Binding-site contacts:
Ligand atom C3 contacts residue ASN1134 of chain 1.B at 3.8 Å.
Ligand atom C7 contacts residue ASN1134 of chain 1.B at 3.2 Å.
Ligand atom C8 contacts residue ILE1132 of chain 1.B at 4.2 Å (hydrophobic).
Ligand atom C5 contacts residue ASN1134 of chain 1.B at 3.7 Å.
Ligand atom O7 contacts residue ASN1134 of chain 1.B at 3.3 Å (h-bond).
Ligand atom C8 contacts residue ASN1134 of chain 1.B at 3.7 Å.
Ligand atom C2 contacts residue ASN1134 of chain 1.B at 2.5 Å.
Ligand atom O5 contacts residue ASN1134 of chain 1.B at 2.3 Å (h-bond).
Ligand atom C4 contacts residue ASN1134 of chain 1.B at 4.2 Å.
Ligand atom N2 contacts residue ASN1134 of chain 1.B at 3.0 Å (h-bond).
Ligand atom C1 contacts residue ASN1134 of chain 1.B at 1.4 Å.

Sequence of chain 1.B:
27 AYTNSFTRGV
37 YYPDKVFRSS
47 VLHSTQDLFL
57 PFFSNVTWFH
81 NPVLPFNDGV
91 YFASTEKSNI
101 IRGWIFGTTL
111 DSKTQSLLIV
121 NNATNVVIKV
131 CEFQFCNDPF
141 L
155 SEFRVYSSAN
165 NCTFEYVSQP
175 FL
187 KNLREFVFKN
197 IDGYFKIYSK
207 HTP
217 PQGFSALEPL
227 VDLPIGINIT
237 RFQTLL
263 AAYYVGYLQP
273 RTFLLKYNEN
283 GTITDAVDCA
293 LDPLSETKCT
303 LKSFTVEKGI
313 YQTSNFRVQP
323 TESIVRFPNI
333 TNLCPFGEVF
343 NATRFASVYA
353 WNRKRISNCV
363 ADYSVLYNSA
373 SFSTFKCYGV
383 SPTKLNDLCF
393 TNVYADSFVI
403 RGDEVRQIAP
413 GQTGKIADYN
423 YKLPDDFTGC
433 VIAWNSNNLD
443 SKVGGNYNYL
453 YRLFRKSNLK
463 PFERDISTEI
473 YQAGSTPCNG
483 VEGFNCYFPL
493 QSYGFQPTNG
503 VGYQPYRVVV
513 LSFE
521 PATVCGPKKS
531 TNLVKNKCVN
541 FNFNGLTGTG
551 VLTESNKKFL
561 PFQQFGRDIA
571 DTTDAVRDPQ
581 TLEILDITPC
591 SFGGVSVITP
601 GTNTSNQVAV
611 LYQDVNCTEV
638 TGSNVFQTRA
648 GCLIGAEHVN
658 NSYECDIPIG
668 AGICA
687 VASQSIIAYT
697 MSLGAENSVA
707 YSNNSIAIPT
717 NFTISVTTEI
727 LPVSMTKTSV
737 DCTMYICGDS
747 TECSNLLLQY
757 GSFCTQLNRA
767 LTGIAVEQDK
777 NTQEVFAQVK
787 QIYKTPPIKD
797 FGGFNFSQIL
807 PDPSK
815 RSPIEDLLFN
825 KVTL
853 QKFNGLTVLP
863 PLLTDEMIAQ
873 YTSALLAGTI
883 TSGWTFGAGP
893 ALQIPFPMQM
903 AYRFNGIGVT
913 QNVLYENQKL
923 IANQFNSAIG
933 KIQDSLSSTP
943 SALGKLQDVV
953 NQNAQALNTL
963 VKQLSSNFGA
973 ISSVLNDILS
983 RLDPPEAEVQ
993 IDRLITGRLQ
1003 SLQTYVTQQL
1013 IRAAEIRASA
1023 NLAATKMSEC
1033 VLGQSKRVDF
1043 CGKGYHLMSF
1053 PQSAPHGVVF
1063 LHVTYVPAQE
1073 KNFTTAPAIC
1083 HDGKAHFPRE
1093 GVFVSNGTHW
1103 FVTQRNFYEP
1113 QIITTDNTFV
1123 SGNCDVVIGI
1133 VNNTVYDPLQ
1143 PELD

The protein below binds the small molecule below.
Small molecule (SMILES): CC(=O)N[C@@H]1[C@@H](O)[C@H](O)[C@@H](CO)O[C@H]1O